Sequence of chain 1.B:
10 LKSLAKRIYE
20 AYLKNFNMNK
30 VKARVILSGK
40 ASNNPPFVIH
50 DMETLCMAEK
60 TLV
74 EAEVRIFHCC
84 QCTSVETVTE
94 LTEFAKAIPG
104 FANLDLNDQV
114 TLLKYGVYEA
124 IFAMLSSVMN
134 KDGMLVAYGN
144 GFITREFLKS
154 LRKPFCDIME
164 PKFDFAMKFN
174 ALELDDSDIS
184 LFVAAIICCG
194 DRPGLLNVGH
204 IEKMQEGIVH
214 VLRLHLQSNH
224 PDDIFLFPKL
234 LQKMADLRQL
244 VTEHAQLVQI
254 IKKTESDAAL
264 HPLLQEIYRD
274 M

Binding-site contacts:
Ligand atom C16 contacts residue LEU128 of chain 1.B at 3.7 Å (hydrophobic).
Ligand atom C34 contacts residue VAL139 of chain 1.B at 3.7 Å (hydrophobic).
Ligand atom C32 contacts residue VAL139 of chain 1.B at 3.7 Å (hydrophobic).
Ligand atom C36 contacts residue CYS82 of chain 1.B at 3.5 Å (hydrophobic).
Ligand atom O02 contacts residue CYS83 of chain 1.B at 3.3 Å.
Ligand atom C20 contacts residue HIS247 of chain 1.B at 3.7 Å.
Ligand atom C29 contacts residue PHE80 of chain 1.B at 3.4 Å (hydrophobic).
Ligand atom C36 contacts residue LEU54 of chain 1.B at 3.5 Å (hydrophobic).
Ligand atom C30 contacts residue HIS247 of chain 1.B at 3.5 Å.
Ligand atom C27 contacts residue MET127 of chain 1.B at 3.6 Å (hydrophobic).
Ligand atom O04 contacts residue HIS247 of chain 1.B at 2.8 Å (h-bond).
Ligand atom C30 contacts residue SER87 of chain 1.B at 3.6 Å.
Ligand atom C29 contacts residue GLN84 of chain 1.B at 3.7 Å.
Ligand atom O04 contacts residue TYR271 of chain 1.B at 2.8 Å (h-bond).
Ligand atom N08 contacts residue THR86 of chain 1.B at 3.5 Å (h-bond).
Ligand atom C09 contacts residue THR86 of chain 1.B at 3.3 Å.
Ligand atom O01 contacts residue THR86 of chain 1.B at 3.6 Å (h-bond).
Ligand atom C22 contacts residue MET162 of chain 1.B at 3.1 Å (hydrophobic).
Ligand atom O01 contacts residue LEU128 of chain 1.B at 3.6 Å.
Ligand atom C23 contacts residue HIS247 of chain 1.B at 3.6 Å.
Ligand atom O05 contacts residue LEU267 of chain 1.B at 3.7 Å.
Ligand atom C10 contacts residue SER87 of chain 1.B at 3.4 Å.
Ligand atom C15 contacts residue SER87 of chain 1.B at 3.4 Å.
Ligand atom C28 contacts residue LEU128 of chain 1.B at 3.7 Å (hydrophobic).
Ligand atom O05 contacts residue TYR121 of chain 1.B at 2.9 Å (h-bond).
Ligand atom C30 contacts residue TYR121 of chain 1.B at 3.3 Å (hydrophobic).
Ligand atom C11 contacts residue MET137 of chain 1.B at 3.5 Å (hydrophobic).
Ligand atom C28 contacts residue MET127 of chain 1.B at 3.5 Å (hydrophobic).
Ligand atom C13 contacts residue THR86 of chain 1.B at 3.2 Å.
Ligand atom C35 contacts residue CYS82 of chain 1.B at 3.7 Å (hydrophobic).
Ligand atom C21 contacts residue MET162 of chain 1.B at 3.1 Å (hydrophobic).
Ligand atom O05 contacts residue SER87 of chain 1.B at 2.7 Å (h-bond).
Ligand atom N07 contacts residue THR86 of chain 1.B at 3.2 Å (h-bond).
Ligand atom C26 contacts residue VAL139 of chain 1.B at 3.7 Å (hydrophobic).
Ligand atom C24 contacts residue VAL131 of chain 1.B at 3.5 Å (hydrophobic).
Ligand atom O03 contacts residue HIS247 of chain 1.B at 3.3 Å.
Ligand atom C14 contacts residue VAL139 of chain 1.B at 3.5 Å (hydrophobic).
Ligand atom C21 contacts residue LEU128 of chain 1.B at 3.7 Å (hydrophobic).
Ligand atom C21 contacts residue PHE125 of chain 1.B at 3.7 Å (hydrophobic).
Ligand atom O04 contacts residue TYR121 of chain 1.B at 2.8 Å (h-bond).

A protein and the small-molecule ligand that binds it are described below.
Small molecule (SMILES): CC[C@@H](Oc1cccc(CN(CCCOc2ccc(OC)cc2)c2nc3ccccc3o2)c1)C(=O)O